This protein binds this small molecule.
Small molecule (SMILES): C[N+](C)(C)CCOP(=O)(O)O

Binding-site contacts:
Ligand atom C3 contacts residue ARG197 of chain 1.A at 3.8 Å.
Ligand atom C4 contacts residue ASN173 of chain 1.A at 3.9 Å.
Ligand atom C1 contacts residue ARG197 of chain 1.A at 3.4 Å.
Ligand atom C3 contacts residue GLY196 of chain 1.A at 4.2 Å.
Ligand atom C4 contacts residue LEU194 of chain 1.A at 3.6 Å (hydrophobic).
Ligand atom C3 contacts residue GLU191 of chain 1.A at 3.3 Å.
Ligand atom C2 contacts residue ARG197 of chain 1.A at 3.8 Å.
Ligand atom C5 contacts residue ASN173 of chain 1.A at 3.7 Å.
Ligand atom O2 contacts residue ALA195 of chain 1.A at 4.5 Å.
Ligand atom O1 contacts residue GLY196 of chain 1.A at 3.6 Å.
Ligand atom C2 contacts residue TRP176 of chain 1.A at 3.6 Å (hydrophobic).
Ligand atom O1 contacts residue GLN198 of chain 1.A at 4.3 Å.
Ligand atom C5 contacts residue LEU194 of chain 1.A at 3.9 Å (hydrophobic).
Ligand atom O4 contacts residue ALA195 of chain 1.A at 4.4 Å.
Ligand atom O2 contacts residue ARG197 of chain 1.A at 4.3 Å.
Ligand atom O3 contacts residue TRP176 of chain 1.A at 4.3 Å.
Ligand atom O2 contacts residue TRP176 of chain 1.A at 4.0 Å.
Ligand atom C2 contacts residue GLU191 of chain 1.A at 3.6 Å.
Ligand atom C5 contacts residue GLU191 of chain 1.A at 3.5 Å.
Ligand atom C4 contacts residue ALA195 of chain 1.A at 3.8 Å (hydrophobic).
Ligand atom N1 contacts residue ASN173 of chain 1.A at 4.4 Å.
Ligand atom P1 contacts residue ARG197 of chain 1.A at 4.1 Å.
Ligand atom C3 contacts residue LEU194 of chain 1.A at 3.5 Å (hydrophobic).
Ligand atom N1 contacts residue LEU194 of chain 1.A at 3.9 Å.
Ligand atom C1 contacts residue TRP176 of chain 1.A at 4.1 Å (hydrophobic).
Ligand atom C3 contacts residue ALA195 of chain 1.A at 4.2 Å (hydrophobic).
Ligand atom P1 contacts residue GLY196 of chain 1.A at 4.5 Å.
Ligand atom C5 contacts residue TRP176 of chain 1.A at 4.3 Å (hydrophobic).
Ligand atom C5 contacts residue TYR179 of chain 1.A at 3.6 Å (hydrophobic).
Ligand atom C4 contacts residue TRP176 of chain 1.A at 3.9 Å (hydrophobic).
Ligand atom C1 contacts residue GLU191 of chain 1.A at 4.2 Å.
Ligand atom N1 contacts residue GLU191 of chain 1.A at 3.6 Å.
Ligand atom N1 contacts residue TRP176 of chain 1.A at 4.4 Å.
Ligand atom O1 contacts residue ARG197 of chain 1.A at 2.8 Å (salt-bridge).

Sequence of chain 1.A:
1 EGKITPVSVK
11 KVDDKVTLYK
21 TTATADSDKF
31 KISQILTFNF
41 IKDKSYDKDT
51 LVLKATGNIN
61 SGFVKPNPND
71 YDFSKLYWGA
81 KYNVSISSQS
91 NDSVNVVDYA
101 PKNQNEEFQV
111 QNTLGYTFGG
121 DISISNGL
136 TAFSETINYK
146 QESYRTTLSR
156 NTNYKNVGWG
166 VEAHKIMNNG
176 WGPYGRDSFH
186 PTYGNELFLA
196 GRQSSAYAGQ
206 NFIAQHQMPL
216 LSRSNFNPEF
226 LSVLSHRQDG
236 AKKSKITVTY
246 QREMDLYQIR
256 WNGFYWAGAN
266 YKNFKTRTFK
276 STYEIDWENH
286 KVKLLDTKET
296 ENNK